Sequence of chain 1.B:
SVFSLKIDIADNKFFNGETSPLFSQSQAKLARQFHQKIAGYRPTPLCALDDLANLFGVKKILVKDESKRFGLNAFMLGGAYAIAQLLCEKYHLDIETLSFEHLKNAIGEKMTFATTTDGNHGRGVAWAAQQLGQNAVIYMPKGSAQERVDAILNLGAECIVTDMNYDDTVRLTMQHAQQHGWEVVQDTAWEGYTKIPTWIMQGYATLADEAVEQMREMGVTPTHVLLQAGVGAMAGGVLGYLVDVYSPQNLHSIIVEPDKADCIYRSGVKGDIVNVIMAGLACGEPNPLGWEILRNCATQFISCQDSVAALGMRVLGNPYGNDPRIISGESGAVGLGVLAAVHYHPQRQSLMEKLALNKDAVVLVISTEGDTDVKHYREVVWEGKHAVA

This protein binds this small molecule.
Small molecule (SMILES): N[C@H](CO)C(=O)O

Binding-site contacts:
Ligand atom CA contacts residue GLY288 of chain 1.B at 3.7 Å.
Ligand atom CA contacts residue ASP120 of chain 1.B at 3.7 Å.
Ligand atom CB contacts residue ASP120 of chain 1.B at 3.2 Å.
Ligand atom OG contacts residue LLP77 of chain 1.B at 4.0 Å.
Ligand atom C contacts residue ASP120 of chain 1.B at 3.2 Å.
Ligand atom CA contacts residue LLP77 of chain 1.B at 3.6 Å.
Ligand atom N contacts residue TYR168 of chain 1.B at 4.5 Å.
Ligand atom C contacts residue ASP189 of chain 1.B at 4.2 Å.
Ligand atom OXT contacts residue TYR168 of chain 1.B at 4.3 Å.
Ligand atom O contacts residue THR119 of chain 1.B at 3.5 Å (h-bond).
Ligand atom OXT contacts residue ASP120 of chain 1.B at 3.3 Å (salt-bridge).
Ligand atom O contacts residue ASN122 of chain 1.B at 3.7 Å.
Ligand atom O contacts residue GLY288 of chain 1.B at 4.4 Å.
Ligand atom O contacts residue ASP120 of chain 1.B at 3.5 Å (salt-bridge).
Ligand atom N contacts residue ASP189 of chain 1.B at 2.7 Å (salt-bridge).
Ligand atom C contacts residue GLY288 of chain 1.B at 4.5 Å.
Ligand atom N contacts residue GLY288 of chain 1.B at 4.4 Å.
Ligand atom OG contacts residue ALA290 of chain 1.B at 2.8 Å (h-bond).
Ligand atom C contacts residue HIS123 of chain 1.B at 4.1 Å.
Ligand atom O contacts residue HIS123 of chain 1.B at 3.5 Å (h-bond).
Ligand atom O contacts residue LLP77 of chain 1.B at 3.4 Å (h-bond).
Ligand atom CB contacts residue GLY288 of chain 1.B at 3.7 Å.
Ligand atom OG contacts residue ASP120 of chain 1.B at 4.1 Å.
Ligand atom CB contacts residue ALA290 of chain 1.B at 4.0 Å (hydrophobic).
Ligand atom OXT contacts residue THR119 of chain 1.B at 2.9 Å (h-bond).
Ligand atom OXT contacts residue GLY121 of chain 1.B at 4.4 Å.
Ligand atom N contacts residue LLP77 of chain 1.B at 3.5 Å (h-bond).
Ligand atom C contacts residue THR119 of chain 1.B at 3.7 Å.
Ligand atom CA contacts residue ASP189 of chain 1.B at 4.0 Å.
Ligand atom O contacts residue GLY121 of chain 1.B at 4.3 Å.
Ligand atom OXT contacts residue ASP189 of chain 1.B at 4.5 Å.
Ligand atom C contacts residue LLP77 of chain 1.B at 3.9 Å.
Ligand atom OG contacts residue GLY232 of chain 1.B at 4.4 Å.
Ligand atom OG contacts residue GLY288 of chain 1.B at 3.2 Å (h-bond).
Ligand atom OXT contacts residue HIS123 of chain 1.B at 3.9 Å.
Ligand atom OG contacts residue LEU289 of chain 1.B at 4.2 Å.